This small molecule binds to this protein.
Small molecule (SMILES): C[C@]1(O)CC[C@H]2[C@@H]3CCC4=CC(=O)CCC4=C3C=C[C@@]21C

Sequence of chain 1.A:
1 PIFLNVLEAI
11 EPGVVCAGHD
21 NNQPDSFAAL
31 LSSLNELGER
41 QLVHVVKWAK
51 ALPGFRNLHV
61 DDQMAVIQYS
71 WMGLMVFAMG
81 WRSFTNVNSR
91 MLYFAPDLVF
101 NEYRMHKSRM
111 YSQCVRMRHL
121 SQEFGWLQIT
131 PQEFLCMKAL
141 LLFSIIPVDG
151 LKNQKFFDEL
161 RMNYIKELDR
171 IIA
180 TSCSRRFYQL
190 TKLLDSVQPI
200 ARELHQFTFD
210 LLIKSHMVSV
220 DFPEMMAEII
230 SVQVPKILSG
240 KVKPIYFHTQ

Binding-site contacts:
Ligand atom C27 contacts residue LEU34 of chain 1.A at 3.8 Å (hydrophobic).
Ligand atom C17 contacts residue ASN35 of chain 1.A at 3.5 Å.
Ligand atom C3 contacts residue MET75 of chain 1.A at 4.1 Å (hydrophobic).
Ligand atom C8 contacts residue MET72 of chain 1.A at 4.1 Å (hydrophobic).
Ligand atom C16 contacts residue THR207 of chain 1.A at 3.7 Å.
Ligand atom C27 contacts residue ASN35 of chain 1.A at 3.8 Å.
Ligand atom C9 contacts residue MET75 of chain 1.A at 4.0 Å (hydrophobic).
Ligand atom C1 contacts residue MET75 of chain 1.A at 3.9 Å (hydrophobic).
Ligand atom C11 contacts residue LEU34 of chain 1.A at 3.1 Å (hydrophobic).
Ligand atom O97 contacts residue THR207 of chain 1.A at 2.9 Å (h-bond).
Ligand atom C2 contacts residue LEU37 of chain 1.A at 3.7 Å (hydrophobic).
Ligand atom C2 contacts residue GLN41 of chain 1.A at 3.2 Å.
Ligand atom C18 contacts residue THR207 of chain 1.A at 3.4 Å.
Ligand atom C3 contacts residue PHE94 of chain 1.A at 3.8 Å (hydrophobic).
Ligand atom O83 contacts residue MET75 of chain 1.A at 3.9 Å.
Ligand atom C12 contacts residue ASN35 of chain 1.A at 3.3 Å.
Ligand atom C2 contacts residue MET75 of chain 1.A at 3.7 Å (hydrophobic).
Ligand atom C4 contacts residue PHE94 of chain 1.A at 3.8 Å (hydrophobic).
Ligand atom O97 contacts residue LEU210 of chain 1.A at 3.8 Å.
Ligand atom C10 contacts residue MET75 of chain 1.A at 4.0 Å (hydrophobic).
Ligand atom C6 contacts residue VAL76 of chain 1.A at 4.1 Å (hydrophobic).
Ligand atom O83 contacts residue MET79 of chain 1.A at 3.4 Å.
Ligand atom O83 contacts residue GLN41 of chain 1.A at 3.1 Å (h-bond).
Ligand atom C18 contacts residue MET72 of chain 1.A at 3.6 Å (hydrophobic).
Ligand atom C12 contacts residue LEU34 of chain 1.A at 3.5 Å (hydrophobic).
Ligand atom C27 contacts residue LEU31 of chain 1.A at 3.4 Å (hydrophobic).
Ligand atom C1 contacts residue LEU34 of chain 1.A at 4.0 Å (hydrophobic).
Ligand atom C5 contacts residue PHE94 of chain 1.A at 4.0 Å (hydrophobic).
Ligand atom C3 contacts residue GLN41 of chain 1.A at 3.6 Å.
Ligand atom C17 contacts residue THR207 of chain 1.A at 3.9 Å.
Ligand atom O83 contacts residue PHE94 of chain 1.A at 3.8 Å.
Ligand atom O83 contacts residue ARG82 of chain 1.A at 2.7 Å (salt-bridge).
Ligand atom C13 contacts residue ASN35 of chain 1.A at 3.8 Å.
Ligand atom C1 contacts residue LEU37 of chain 1.A at 3.9 Å (hydrophobic).
Ligand atom O97 contacts residue ASN35 of chain 1.A at 2.8 Å (h-bond).
Ligand atom C3 contacts residue ARG82 of chain 1.A at 3.9 Å.
Ligand atom C15 contacts residue LEU203 of chain 1.A at 4.0 Å (hydrophobic).
Ligand atom C16 contacts residue PHE206 of chain 1.A at 3.9 Å (hydrophobic).
Ligand atom C4 contacts residue MET75 of chain 1.A at 3.8 Å (hydrophobic).
Ligand atom C4 contacts residue MET79 of chain 1.A at 4.1 Å (hydrophobic).